A protein and the small-molecule ligand that binds it are described below.
Small molecule (SMILES): CC(=O)N[C@@H]1[C@@H](O)[C@H](O)[C@@H](CO)O[C@H]1O

Binding-site contacts:
Ligand atom C1 contacts residue GLN15 of chain 1.A at 4.5 Å.
Ligand atom C8 contacts residue LYS22 of chain 1.A at 3.8 Å.
Ligand atom O7 contacts residue ASN23 of chain 1.A at 4.2 Å.
Ligand atom C6 contacts residue GLN15 of chain 1.A at 4.3 Å.
Ligand atom O5 contacts residue GLN15 of chain 1.A at 3.7 Å.
Ligand atom C7 contacts residue ASN23 of chain 1.A at 3.4 Å.
Ligand atom C2 contacts residue ASN23 of chain 1.A at 2.5 Å.
Ligand atom C5 contacts residue GLN15 of chain 1.A at 4.5 Å.
Ligand atom O5 contacts residue ASN23 of chain 1.A at 2.4 Å (h-bond).
Ligand atom C5 contacts residue ASN23 of chain 1.A at 3.7 Å.
Ligand atom C8 contacts residue ASN23 of chain 1.A at 3.6 Å.
Ligand atom C4 contacts residue ASN23 of chain 1.A at 4.2 Å.
Ligand atom C1 contacts residue ASN23 of chain 1.A at 1.4 Å.
Ligand atom N2 contacts residue ASN23 of chain 1.A at 2.8 Å (h-bond).
Ligand atom C3 contacts residue ASN23 of chain 1.A at 3.8 Å.

Sequence of chain 1.A:
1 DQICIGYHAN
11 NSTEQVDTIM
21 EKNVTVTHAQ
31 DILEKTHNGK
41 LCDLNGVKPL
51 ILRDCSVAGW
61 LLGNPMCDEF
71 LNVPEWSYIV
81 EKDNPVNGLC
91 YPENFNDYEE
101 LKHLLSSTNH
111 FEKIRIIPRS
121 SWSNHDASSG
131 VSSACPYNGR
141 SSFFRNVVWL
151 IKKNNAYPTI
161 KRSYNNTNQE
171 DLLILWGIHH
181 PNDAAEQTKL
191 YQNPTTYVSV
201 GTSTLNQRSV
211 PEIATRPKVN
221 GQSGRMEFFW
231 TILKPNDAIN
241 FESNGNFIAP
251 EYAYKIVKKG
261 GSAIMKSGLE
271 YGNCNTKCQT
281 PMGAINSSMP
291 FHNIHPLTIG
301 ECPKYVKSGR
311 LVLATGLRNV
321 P